The protein below binds the small molecule below.
Small molecule (SMILES): C[C@H]1O[C@H](O[C@H]2[C@H](O)[C@@H](O)[C@@H](O[C@H]3[C@H](O)[C@@H](O)[C@@H](O)O[C@@H]3CO)O[C@@H]2CO)[C@H](O)[C@@H](O)[C@@H]1N[C@H]1C=C(CO)[C@@H](O)[C@H](O)[C@H]1O

Binding-site contacts:
Ligand atom O2 contacts residue ARG86 of chain 1.A at 2.8 Å (salt-bridge).
Ligand atom C3 contacts residue GLU88 of chain 1.A at 3.4 Å.
Ligand atom O3 contacts residue GLY294 of chain 1.A at 3.2 Å (h-bond).
Ligand atom C2 contacts residue ASP138 of chain 1.A at 3.6 Å.
Ligand atom C1 contacts residue THR32 of chain 1.A at 3.4 Å.
Ligand atom O2 contacts residue ASP138 of chain 1.A at 2.7 Å (salt-bridge).
Ligand atom C2 contacts residue ARG363 of chain 1.A at 3.6 Å.
Ligand atom O3B contacts residue ASN68 of chain 1.A at 3.5 Å.
Ligand atom O6 contacts residue TRP188 of chain 1.A at 3.6 Å.
Ligand atom C2 contacts residue TRP259 of chain 1.A at 3.5 Å (hydrophobic).
Ligand atom C3 contacts residue GLU88 of chain 1.A at 3.5 Å.
Ligand atom O6 contacts residue ASP185 of chain 1.A at 2.7 Å (salt-bridge).
Ligand atom O2 contacts residue TRP295 of chain 1.A at 3.0 Å (h-bond).
Ligand atom O2B contacts residue TRP91 of chain 1.A at 2.7 Å (h-bond).
Ligand atom O3 contacts residue TRP295 of chain 1.A at 3.3 Å (h-bond).
Ligand atom O3 contacts residue GLY293 of chain 1.A at 3.6 Å.
Ligand atom O3 contacts residue ALA90 of chain 1.A at 3.6 Å.
Ligand atom O2 contacts residue GLU37 of chain 1.A at 2.6 Å (salt-bridge).
Ligand atom C1 contacts residue TYR187 of chain 1.A at 3.4 Å (hydrophobic).
Ligand atom C6 contacts residue ASP185 of chain 1.A at 3.4 Å.
Ligand atom O4 contacts residue GLU88 of chain 1.A at 3.3 Å (salt-bridge).
Ligand atom C2 contacts residue GLU37 of chain 1.A at 3.3 Å.
Ligand atom C6 contacts residue PHE64 of chain 1.A at 3.4 Å (hydrophobic).
Ligand atom C6 contacts residue ASP185 of chain 1.A at 3.7 Å.
Ligand atom C1 contacts residue TRP259 of chain 1.A at 3.6 Å (hydrophobic).
Ligand atom O1 contacts residue TRP295 of chain 1.A at 3.7 Å.
Ligand atom O2 contacts residue SER33 of chain 1.A at 3.6 Å.
Ligand atom O2 contacts residue ARG363 of chain 1.A at 2.8 Å (salt-bridge).
Ligand atom C2 contacts residue GLU88 of chain 1.A at 3.4 Å.
Ligand atom O3B contacts residue TRP91 of chain 1.A at 3.2 Å (h-bond).
Ligand atom C3 contacts residue TRP295 of chain 1.A at 3.3 Å (hydrophobic).
Ligand atom O3 contacts residue GLU88 of chain 1.A at 2.7 Å (salt-bridge).
Ligand atom O5 contacts residue TYR187 of chain 1.A at 3.3 Å.
Ligand atom O2 contacts residue GLU88 of chain 1.A at 2.5 Å (salt-bridge).
Ligand atom O3 contacts residue GLU88 of chain 1.A at 2.9 Å (salt-bridge).
Ligand atom O2B contacts residue ASN370 of chain 1.A at 3.0 Å (h-bond).
Ligand atom O3 contacts residue TRP259 of chain 1.A at 3.5 Å.
Ligand atom O5 contacts residue TRP259 of chain 1.A at 3.4 Å.
Ligand atom O1 contacts residue THR32 of chain 1.A at 2.8 Å (h-bond).
Ligand atom O1 contacts residue ARG86 of chain 1.A at 3.6 Å (salt-bridge).

Sequence of chain 1.A:
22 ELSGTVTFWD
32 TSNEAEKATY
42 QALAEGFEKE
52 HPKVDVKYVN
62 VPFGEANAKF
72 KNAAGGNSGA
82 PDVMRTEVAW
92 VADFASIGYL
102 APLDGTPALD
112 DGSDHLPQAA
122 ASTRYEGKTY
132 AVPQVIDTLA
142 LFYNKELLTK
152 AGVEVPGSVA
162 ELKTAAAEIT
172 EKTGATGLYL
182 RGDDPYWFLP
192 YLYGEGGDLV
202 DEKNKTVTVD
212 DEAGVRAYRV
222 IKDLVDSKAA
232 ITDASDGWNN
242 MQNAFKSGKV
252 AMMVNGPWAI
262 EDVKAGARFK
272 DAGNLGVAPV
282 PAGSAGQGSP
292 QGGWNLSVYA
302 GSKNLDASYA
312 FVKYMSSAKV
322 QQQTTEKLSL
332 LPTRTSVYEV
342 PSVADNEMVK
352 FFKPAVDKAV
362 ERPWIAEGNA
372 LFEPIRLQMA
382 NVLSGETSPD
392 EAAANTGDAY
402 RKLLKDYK